Binding-site contacts:
Ligand atom C02 contacts residue PRO269 of chain 1.A at 4.0 Å (hydrophobic).
Ligand atom N01 contacts residue HEM1 of chain 1.E at 3.9 Å.
Ligand atom C12 contacts residue VAL271 of chain 1.A at 4.0 Å (hydrophobic).
Ligand atom C03 contacts residue HEM1 of chain 1.E at 3.4 Å.
Ligand atom C12 contacts residue HEM1 of chain 1.E at 3.2 Å.
Ligand atom C06 contacts residue GLU296 of chain 1.A at 3.5 Å.
Ligand atom C10 contacts residue HEM1 of chain 1.E at 4.0 Å.
Ligand atom C08 contacts residue VAL271 of chain 1.A at 4.2 Å (hydrophobic).
Ligand atom C06 contacts residue VAL271 of chain 1.A at 4.3 Å (hydrophobic).
Ligand atom C02 contacts residue HEM1 of chain 1.E at 3.5 Å.
Ligand atom C08 contacts residue HEM1 of chain 1.E at 3.4 Å.
Ligand atom C02 contacts residue GLU296 of chain 1.A at 3.4 Å.
Ligand atom C04 contacts residue PRO269 of chain 1.A at 4.4 Å (hydrophobic).
Ligand atom C03 contacts residue TRP291 of chain 1.A at 4.0 Å (hydrophobic).
Ligand atom N11 contacts residue HEM1 of chain 1.E at 3.0 Å (h-bond).
Ligand atom N02 contacts residue GLU296 of chain 1.A at 2.7 Å (salt-bridge).
Ligand atom C13 contacts residue HEM1 of chain 1.E at 3.6 Å.
Ligand atom C07 contacts residue SER289 of chain 1.A at 3.9 Å.
Ligand atom C07 contacts residue PHE288 of chain 1.A at 3.6 Å (hydrophobic).
Ligand atom C09 contacts residue VAL271 of chain 1.A at 3.4 Å (hydrophobic).
Ligand atom C07 contacts residue HEM1 of chain 1.E at 3.8 Å.
Ligand atom C10 contacts residue GLN182 of chain 1.A at 3.9 Å.
Ligand atom C10 contacts residue VAL271 of chain 1.A at 4.2 Å (hydrophobic).
Ligand atom N02 contacts residue PRO269 of chain 1.A at 4.0 Å.
Ligand atom N02 contacts residue TYR292 of chain 1.A at 3.7 Å.
Ligand atom N01 contacts residue PRO269 of chain 1.A at 4.4 Å.
Ligand atom N02 contacts residue HEM1 of chain 1.E at 3.2 Å.
Ligand atom C08 contacts residue GLU296 of chain 1.A at 3.3 Å.
Ligand atom C03 contacts residue GLY290 of chain 1.A at 4.3 Å.
Ligand atom C06 contacts residue HEM1 of chain 1.E at 4.2 Å.
Ligand atom C04 contacts residue HEM1 of chain 1.E at 4.1 Å.
Ligand atom C05 contacts residue VAL271 of chain 1.A at 3.5 Å (hydrophobic).
Ligand atom N02 contacts residue TRP291 of chain 1.A at 2.5 Å (h-bond).
Ligand atom C07 contacts residue PRO269 of chain 1.A at 4.1 Å (hydrophobic).
Ligand atom C09 contacts residue GLU296 of chain 1.A at 4.2 Å.
Ligand atom C02 contacts residue TRP291 of chain 1.A at 3.6 Å (hydrophobic).
Ligand atom C07 contacts residue GLY290 of chain 1.A at 3.7 Å.
Ligand atom C03 contacts residue PRO269 of chain 1.A at 3.9 Å (hydrophobic).
Ligand atom N02 contacts residue MET293 of chain 1.A at 4.1 Å.
Ligand atom N01 contacts residue GLU296 of chain 1.A at 2.8 Å (salt-bridge).

Sequence of chain 1.A:
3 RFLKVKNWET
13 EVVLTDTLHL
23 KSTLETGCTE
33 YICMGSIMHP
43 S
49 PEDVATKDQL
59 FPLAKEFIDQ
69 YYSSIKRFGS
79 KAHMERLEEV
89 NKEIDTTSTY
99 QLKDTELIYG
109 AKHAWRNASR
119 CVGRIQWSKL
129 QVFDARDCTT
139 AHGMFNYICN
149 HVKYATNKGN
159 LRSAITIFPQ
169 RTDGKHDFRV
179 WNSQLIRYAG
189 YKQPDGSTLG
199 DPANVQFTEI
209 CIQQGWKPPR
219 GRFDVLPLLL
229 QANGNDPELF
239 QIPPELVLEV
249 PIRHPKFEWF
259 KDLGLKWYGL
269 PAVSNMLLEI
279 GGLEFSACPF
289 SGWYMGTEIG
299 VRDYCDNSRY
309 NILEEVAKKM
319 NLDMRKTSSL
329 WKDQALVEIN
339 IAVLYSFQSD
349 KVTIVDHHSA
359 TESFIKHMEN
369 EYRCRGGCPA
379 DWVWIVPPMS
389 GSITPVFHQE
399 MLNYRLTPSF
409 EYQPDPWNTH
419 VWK

This protein binds this small molecule.
Small molecule (SMILES): Cc1cc(N)nc(CCCN(C)C)c1